Sequence of chain 1.C:
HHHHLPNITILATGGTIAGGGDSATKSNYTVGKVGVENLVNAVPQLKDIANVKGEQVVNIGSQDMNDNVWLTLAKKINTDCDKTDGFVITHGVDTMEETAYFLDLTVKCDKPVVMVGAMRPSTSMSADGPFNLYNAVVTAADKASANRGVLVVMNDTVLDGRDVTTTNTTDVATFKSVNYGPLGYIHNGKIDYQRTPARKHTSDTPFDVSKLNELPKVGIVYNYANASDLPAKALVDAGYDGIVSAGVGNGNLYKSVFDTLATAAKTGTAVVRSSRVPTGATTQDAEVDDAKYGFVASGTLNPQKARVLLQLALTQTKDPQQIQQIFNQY

This small molecule binds to this protein.
Small molecule (SMILES): NC(=O)C[C@H](N)C(=O)O

Binding-site contacts:
Ligand atom ND2 contacts residue MET123 of chain 1.C at 4.0 Å.
Ligand atom C contacts residue VAL97 of chain 1.C at 3.7 Å (hydrophobic).
Ligand atom CB contacts residue GLU291 of chain 1.D at 3.8 Å.
Ligand atom CA contacts residue GLN67 of chain 1.C at 3.9 Å.
Ligand atom OD1 contacts residue GLY96 of chain 1.C at 3.4 Å.
Ligand atom OXT contacts residue GLY96 of chain 1.C at 3.3 Å.
Ligand atom O contacts residue THR20 of chain 1.C at 3.9 Å.
Ligand atom ND2 contacts residue THR20 of chain 1.C at 2.9 Å (h-bond).
Ligand atom CA contacts residue ASP98 of chain 1.C at 3.6 Å.
Ligand atom OXT contacts residue ASP98 of chain 1.C at 3.0 Å (salt-bridge).
Ligand atom CG contacts residue VAL97 of chain 1.C at 3.6 Å (hydrophobic).
Ligand atom CB contacts residue TYR33 of chain 1.C at 3.7 Å (hydrophobic).
Ligand atom N contacts residue GLU291 of chain 1.D at 2.6 Å (salt-bridge).
Ligand atom CB contacts residue ASP98 of chain 1.C at 3.2 Å.
Ligand atom C contacts residue SER66 of chain 1.C at 3.5 Å.
Ligand atom CB contacts residue THR20 of chain 1.C at 3.1 Å.
Ligand atom O contacts residue SER66 of chain 1.C at 2.8 Å (h-bond).
Ligand atom N contacts residue GLN67 of chain 1.C at 2.9 Å (h-bond).
Ligand atom OD1 contacts residue VAL97 of chain 1.C at 3.0 Å (h-bond).
Ligand atom ND2 contacts residue ALA122 of chain 1.C at 2.9 Å (h-bond).
Ligand atom N contacts residue ASP98 of chain 1.C at 2.9 Å (salt-bridge).
Ligand atom CA contacts residue THR20 of chain 1.C at 3.2 Å.
Ligand atom ND2 contacts residue VAL97 of chain 1.C at 3.6 Å.
Ligand atom CG contacts residue THR20 of chain 1.C at 2.6 Å.
Ligand atom C contacts residue ASP98 of chain 1.C at 3.8 Å.
Ligand atom O contacts residue GLN67 of chain 1.C at 3.6 Å.
Ligand atom N contacts residue ASN256 of chain 1.D at 3.5 Å (h-bond).
Ligand atom C contacts residue GLY96 of chain 1.C at 3.5 Å.
Ligand atom CA contacts residue GLU291 of chain 1.D at 3.5 Å.
Ligand atom O contacts residue GLY65 of chain 1.C at 3.5 Å.
Ligand atom O contacts residue GLY19 of chain 1.C at 3.3 Å.
Ligand atom CG contacts residue ALA122 of chain 1.C at 3.7 Å (hydrophobic).
Ligand atom OD1 contacts residue THR20 of chain 1.C at 3.0 Å (h-bond).
Ligand atom OXT contacts residue VAL97 of chain 1.C at 3.1 Å (h-bond).
Ligand atom O contacts residue GLY96 of chain 1.C at 3.2 Å.
Ligand atom OD1 contacts residue ALA122 of chain 1.C at 3.7 Å.
Ligand atom C contacts residue GLN67 of chain 1.C at 3.6 Å.
Ligand atom OXT contacts residue SER66 of chain 1.C at 2.5 Å (h-bond).
Ligand atom CG contacts residue TYR33 of chain 1.C at 4.0 Å (hydrophobic).
Ligand atom ND2 contacts residue TYR33 of chain 1.C at 3.8 Å.

Sequence of chain 1.D:
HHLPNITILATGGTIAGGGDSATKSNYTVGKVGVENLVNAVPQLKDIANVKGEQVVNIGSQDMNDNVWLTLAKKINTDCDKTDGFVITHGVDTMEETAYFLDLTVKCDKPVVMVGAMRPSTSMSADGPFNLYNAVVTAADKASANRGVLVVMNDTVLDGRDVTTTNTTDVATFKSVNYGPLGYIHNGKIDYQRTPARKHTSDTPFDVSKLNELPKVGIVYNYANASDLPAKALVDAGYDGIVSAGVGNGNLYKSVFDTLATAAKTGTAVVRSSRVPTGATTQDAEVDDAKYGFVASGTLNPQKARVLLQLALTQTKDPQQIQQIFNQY